Sequence of chain 1.A:
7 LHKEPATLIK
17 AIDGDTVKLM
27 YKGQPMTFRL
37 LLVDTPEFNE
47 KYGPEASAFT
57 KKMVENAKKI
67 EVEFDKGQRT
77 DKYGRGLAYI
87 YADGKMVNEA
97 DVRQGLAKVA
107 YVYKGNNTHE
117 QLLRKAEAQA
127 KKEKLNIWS

The small molecule below binds the protein below.
Small molecule (SMILES): Cc1cn([C@H]2C[C@H](OP(=O)(O)O)[C@@H](COP(=O)(O)O)O2)c(=O)[nH]c1=O

Binding-site contacts:
Ligand atom O6P contacts residue ASP40 of chain 1.A at 3.4 Å (salt-bridge).
Ligand atom O6P contacts residue TYR107 of chain 1.A at 4.0 Å.
Ligand atom C2' contacts residue TYR109 of chain 1.A at 3.5 Å (hydrophobic).
Ligand atom O6P contacts residue CA1 of chain 1.B at 3.2 Å.
Ligand atom C2' contacts residue TYR107 of chain 1.A at 3.8 Å (hydrophobic).
Ligand atom C5M contacts residue ARG35 of chain 1.A at 3.6 Å.
Ligand atom C5 contacts residue TYR107 of chain 1.A at 4.0 Å (hydrophobic).
Ligand atom C4' contacts residue ARG81 of chain 1.A at 3.8 Å.
Ligand atom O2 contacts residue ASP77 of chain 1.A at 3.9 Å.
Ligand atom C4 contacts residue LEU83 of chain 1.A at 3.7 Å (hydrophobic).
Ligand atom P1 contacts residue TYR79 of chain 1.A at 3.5 Å.
Ligand atom O6P contacts residue ARG35 of chain 1.A at 2.9 Å (salt-bridge).
Ligand atom O2 contacts residue TYR109 of chain 1.A at 4.0 Å.
Ligand atom O5P contacts residue GLU43 of chain 1.A at 4.1 Å.
Ligand atom C2 contacts residue ASP77 of chain 1.A at 4.0 Å.
Ligand atom O1P contacts residue TYR79 of chain 1.A at 3.4 Å (h-bond).
Ligand atom O4 contacts residue LEU83 of chain 1.A at 3.6 Å.
Ligand atom P1 contacts residue LYS78 of chain 1.A at 3.6 Å.
Ligand atom C5' contacts residue TYR107 of chain 1.A at 3.5 Å (hydrophobic).
Ligand atom O5' contacts residue ARG35 of chain 1.A at 3.6 Å.
Ligand atom C3' contacts residue TYR107 of chain 1.A at 3.9 Å (hydrophobic).
Ligand atom O5' contacts residue ARG81 of chain 1.A at 3.0 Å (salt-bridge).
Ligand atom P2 contacts residue ARG35 of chain 1.A at 3.6 Å.
Ligand atom N3 contacts residue TYR109 of chain 1.A at 3.4 Å.
Ligand atom O4' contacts residue TYR79 of chain 1.A at 4.0 Å.
Ligand atom C2 contacts residue TYR109 of chain 1.A at 3.8 Å (hydrophobic).
Ligand atom O4P contacts residue ARG35 of chain 1.A at 2.9 Å (salt-bridge).
Ligand atom O3' contacts residue LYS78 of chain 1.A at 3.3 Å (salt-bridge).
Ligand atom O1P contacts residue LYS78 of chain 1.A at 2.6 Å (salt-bridge).
Ligand atom O4 contacts residue TYR109 of chain 1.A at 3.9 Å.
Ligand atom C5M contacts residue LEU36 of chain 1.A at 4.0 Å (hydrophobic).
Ligand atom P2 contacts residue ARG81 of chain 1.A at 4.0 Å.
Ligand atom O4' contacts residue ARG81 of chain 1.A at 3.0 Å (salt-bridge).
Ligand atom C5M contacts residue TYR107 of chain 1.A at 3.7 Å (hydrophobic).
Ligand atom C4 contacts residue TYR109 of chain 1.A at 3.6 Å (hydrophobic).
Ligand atom C5' contacts residue ARG81 of chain 1.A at 4.0 Å.
Ligand atom O4P contacts residue ARG81 of chain 1.A at 2.8 Å (salt-bridge).
Ligand atom O4 contacts residue LEU37 of chain 1.A at 3.7 Å.
Ligand atom O2P contacts residue TYR79 of chain 1.A at 2.7 Å (h-bond).
Ligand atom N3 contacts residue LEU83 of chain 1.A at 4.0 Å.